Binding-site contacts:
Ligand atom O5 contacts residue ASN616 of chain 1.B at 2.4 Å (h-bond).
Ligand atom C8 contacts residue ASN616 of chain 1.B at 3.9 Å.
Ligand atom N2 contacts residue ASN616 of chain 1.B at 2.9 Å (h-bond).
Ligand atom C2 contacts residue ASN616 of chain 1.B at 2.4 Å.
Ligand atom C1 contacts residue ASN616 of chain 1.B at 1.4 Å.
Ligand atom O5 contacts residue THR618 of chain 1.B at 3.9 Å.
Ligand atom C5 contacts residue ASN616 of chain 1.B at 3.7 Å.
Ligand atom C4 contacts residue ASN616 of chain 1.B at 4.2 Å.
Ligand atom C3 contacts residue ASN616 of chain 1.B at 3.8 Å.
Ligand atom C1 contacts residue THR618 of chain 1.B at 4.2 Å.
Ligand atom C7 contacts residue ASN616 of chain 1.B at 3.5 Å.
Ligand atom O7 contacts residue ASN616 of chain 1.B at 3.6 Å.

Sequence of chain 1.B:
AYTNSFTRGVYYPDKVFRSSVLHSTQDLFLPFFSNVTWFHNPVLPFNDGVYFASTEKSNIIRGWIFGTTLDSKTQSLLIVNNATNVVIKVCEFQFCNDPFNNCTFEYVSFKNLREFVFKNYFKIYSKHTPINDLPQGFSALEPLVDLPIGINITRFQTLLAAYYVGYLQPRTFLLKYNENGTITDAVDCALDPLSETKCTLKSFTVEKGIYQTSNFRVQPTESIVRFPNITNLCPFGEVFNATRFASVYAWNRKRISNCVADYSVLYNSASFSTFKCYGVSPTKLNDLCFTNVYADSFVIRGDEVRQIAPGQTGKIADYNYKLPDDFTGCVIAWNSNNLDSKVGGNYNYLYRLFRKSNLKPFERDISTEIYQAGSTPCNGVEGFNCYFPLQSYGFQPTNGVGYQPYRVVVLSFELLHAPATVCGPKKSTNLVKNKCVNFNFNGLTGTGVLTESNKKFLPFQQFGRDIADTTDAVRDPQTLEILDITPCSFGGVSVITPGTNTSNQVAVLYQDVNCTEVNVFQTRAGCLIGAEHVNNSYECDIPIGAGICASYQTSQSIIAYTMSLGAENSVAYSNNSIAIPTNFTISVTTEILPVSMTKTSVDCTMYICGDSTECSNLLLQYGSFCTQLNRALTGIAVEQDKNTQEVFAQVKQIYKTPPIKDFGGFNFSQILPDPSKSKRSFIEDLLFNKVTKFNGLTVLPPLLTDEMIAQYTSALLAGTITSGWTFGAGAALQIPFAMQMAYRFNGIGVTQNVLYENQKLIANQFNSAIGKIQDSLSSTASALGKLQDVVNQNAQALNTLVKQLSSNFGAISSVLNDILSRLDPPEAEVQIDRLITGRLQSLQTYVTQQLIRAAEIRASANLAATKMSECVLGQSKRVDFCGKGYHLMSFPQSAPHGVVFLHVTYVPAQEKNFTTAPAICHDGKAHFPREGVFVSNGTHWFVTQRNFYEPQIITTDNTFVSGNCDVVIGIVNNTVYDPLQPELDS

A small-molecule ligand and the protein it binds are described below.
Small molecule (SMILES): CC(=O)N[C@@H]1[C@@H](O)[C@H](O)[C@@H](CO)O[C@H]1O